Sequence of chain 9.A:
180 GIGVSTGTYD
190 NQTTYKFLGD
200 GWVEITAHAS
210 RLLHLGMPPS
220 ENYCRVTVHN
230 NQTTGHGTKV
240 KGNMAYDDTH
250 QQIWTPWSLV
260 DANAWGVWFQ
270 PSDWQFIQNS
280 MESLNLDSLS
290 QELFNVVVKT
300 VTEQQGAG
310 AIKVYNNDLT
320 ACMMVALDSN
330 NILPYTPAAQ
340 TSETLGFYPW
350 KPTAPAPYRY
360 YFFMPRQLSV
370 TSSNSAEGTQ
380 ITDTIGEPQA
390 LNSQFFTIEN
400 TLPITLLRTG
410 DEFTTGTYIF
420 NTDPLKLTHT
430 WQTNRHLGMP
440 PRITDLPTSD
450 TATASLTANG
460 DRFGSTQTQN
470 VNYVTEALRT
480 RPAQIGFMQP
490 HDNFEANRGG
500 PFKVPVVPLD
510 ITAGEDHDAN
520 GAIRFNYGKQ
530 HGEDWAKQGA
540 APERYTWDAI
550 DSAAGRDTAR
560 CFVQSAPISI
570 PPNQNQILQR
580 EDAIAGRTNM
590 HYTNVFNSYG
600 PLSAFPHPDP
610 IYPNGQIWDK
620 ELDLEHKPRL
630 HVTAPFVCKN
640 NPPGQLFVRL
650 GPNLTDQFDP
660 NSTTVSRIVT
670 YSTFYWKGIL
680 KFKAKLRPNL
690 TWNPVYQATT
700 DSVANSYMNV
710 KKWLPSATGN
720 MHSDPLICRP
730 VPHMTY

This protein binds this small molecule.
Small molecule (SMILES): Nc1ccn([C@H]2C[C@H](O)[C@@H](COP(=O)(O)O)O2)c(=O)n1

Binding-site contacts:
Ligand atom C2 contacts residue TRP201 of chain 9.A at 3.9 Å (hydrophobic).
Ligand atom N4 contacts residue GLY198 of chain 9.A at 3.8 Å.
Ligand atom C5' contacts residue TRP201 of chain 9.A at 3.5 Å (hydrophobic).
Ligand atom O2 contacts residue LEU197 of chain 9.A at 4.0 Å.
Ligand atom C2' contacts residue LYS682 of chain 9.A at 3.6 Å.
Ligand atom OP1 contacts residue PRO423 of chain 9.A at 3.6 Å.
Ligand atom O5' contacts residue TRP201 of chain 9.A at 3.6 Å.
Ligand atom C4 contacts residue TRP201 of chain 9.A at 3.3 Å (hydrophobic).
Ligand atom C1' contacts residue TRP201 of chain 9.A at 4.5 Å (hydrophobic).
Ligand atom C4' contacts residue TRP201 of chain 9.A at 4.3 Å (hydrophobic).
Ligand atom C3' contacts residue TRP201 of chain 9.A at 4.1 Å (hydrophobic).
Ligand atom C5 contacts residue TRP201 of chain 9.A at 3.4 Å (hydrophobic).
Ligand atom O2 contacts residue LYS682 of chain 9.A at 4.2 Å.
Ligand atom N1 contacts residue TRP201 of chain 9.A at 4.0 Å.
Ligand atom O3' contacts residue LYS682 of chain 9.A at 3.1 Å (salt-bridge).
Ligand atom N4 contacts residue ASP199 of chain 9.A at 4.0 Å.
Ligand atom N3 contacts residue TRP201 of chain 9.A at 3.6 Å.
Ligand atom C2' contacts residue TRP201 of chain 9.A at 3.6 Å (hydrophobic).
Ligand atom N4 contacts residue TRP201 of chain 9.A at 3.8 Å.
Ligand atom C6 contacts residue TRP201 of chain 9.A at 3.5 Å (hydrophobic).
Ligand atom O4' contacts residue TRP201 of chain 9.A at 4.5 Å.
Ligand atom C1' contacts residue LYS682 of chain 9.A at 4.5 Å.
Ligand atom C3' contacts residue LYS682 of chain 9.A at 3.8 Å.
Ligand atom O2 contacts residue TRP201 of chain 9.A at 4.3 Å.